Sequence of chain 1.O:
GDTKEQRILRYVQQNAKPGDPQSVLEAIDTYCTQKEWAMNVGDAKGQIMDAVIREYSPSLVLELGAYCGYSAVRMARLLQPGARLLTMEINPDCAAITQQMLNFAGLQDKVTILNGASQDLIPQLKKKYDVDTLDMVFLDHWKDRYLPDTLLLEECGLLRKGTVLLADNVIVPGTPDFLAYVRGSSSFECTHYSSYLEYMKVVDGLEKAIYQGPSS

Binding-site contacts:
Ligand atom C18 contacts residue TRP142 of chain 1.O at 3.8 Å (hydrophobic).
Ligand atom C14 contacts residue GLY116 of chain 1.O at 3.9 Å.
Ligand atom C04 contacts residue SER118 of chain 1.O at 3.9 Å.
Ligand atom C02 contacts residue GLY65 of chain 1.O at 4.0 Å.
Ligand atom N08 contacts residue ILE90 of chain 1.O at 4.0 Å.
Ligand atom C01 contacts residue HIS141 of chain 1.O at 3.7 Å.
Ligand atom S05 contacts residue TRP142 of chain 1.O at 3.5 Å.
Ligand atom C15 contacts residue HIS141 of chain 1.O at 3.9 Å.
Ligand atom C07 contacts residue HIS141 of chain 1.O at 3.5 Å.
Ligand atom N06 contacts residue GLU89 of chain 1.O at 3.6 Å (salt-bridge).
Ligand atom C14 contacts residue SER118 of chain 1.O at 4.0 Å.
Ligand atom C07 contacts residue TRP142 of chain 1.O at 4.0 Å (hydrophobic).
Ligand atom C19 contacts residue ALA117 of chain 1.O at 3.9 Å (hydrophobic).
Ligand atom C19 contacts residue TRP142 of chain 1.O at 3.9 Å (hydrophobic).
Ligand atom C19 contacts residue ARG145 of chain 1.O at 3.8 Å.
Ligand atom C04 contacts residue ILE90 of chain 1.O at 3.9 Å (hydrophobic).
Ligand atom N03 contacts residue SER118 of chain 1.O at 3.0 Å (h-bond).
Ligand atom C09 contacts residue SER118 of chain 1.O at 3.6 Å.
Ligand atom C17 contacts residue TRP142 of chain 1.O at 3.8 Å (hydrophobic).
Ligand atom C10 contacts residue GLY65 of chain 1.O at 3.8 Å.
Ligand atom N08 contacts residue GLY65 of chain 1.O at 3.4 Å.
Ligand atom C02 contacts residue HIS141 of chain 1.O at 3.7 Å.
Ligand atom C09 contacts residue ILE90 of chain 1.O at 3.5 Å (hydrophobic).
Ligand atom C13 contacts residue TRP142 of chain 1.O at 3.6 Å (hydrophobic).
Ligand atom N06 contacts residue GLY65 of chain 1.O at 3.6 Å.
Ligand atom O20 contacts residue TRP142 of chain 1.O at 4.0 Å.
Ligand atom N08 contacts residue GLU89 of chain 1.O at 2.9 Å (salt-bridge).
Ligand atom N06 contacts residue ILE90 of chain 1.O at 3.2 Å (h-bond).
Ligand atom C01 contacts residue ILE90 of chain 1.O at 3.6 Å (hydrophobic).
Ligand atom C14 contacts residue ILE90 of chain 1.O at 3.9 Å (hydrophobic).
Ligand atom C18 contacts residue HIS141 of chain 1.O at 3.8 Å.
Ligand atom C02 contacts residue ILE90 of chain 1.O at 3.7 Å (hydrophobic).
Ligand atom N03 contacts residue ALA117 of chain 1.O at 3.7 Å.
Ligand atom C15 contacts residue ASP140 of chain 1.O at 3.8 Å.
Ligand atom C19 contacts residue GLN119 of chain 1.O at 3.3 Å.
Ligand atom C14 contacts residue MET88 of chain 1.O at 3.6 Å (hydrophobic).
Ligand atom S05 contacts residue ILE90 of chain 1.O at 3.6 Å.
Ligand atom C19 contacts residue SER118 of chain 1.O at 3.6 Å.
Ligand atom C19 contacts residue ILE90 of chain 1.O at 3.8 Å (hydrophobic).
Ligand atom N03 contacts residue ILE90 of chain 1.O at 3.9 Å.

The protein below binds the small molecule below.
Small molecule (SMILES): COc1ccc(Cc2cc(-c3sc(C)nc3C)[nH]n2)cc1